Binding-site contacts:
Ligand atom O6 contacts residue MAN1 of chain 1.U at 3.6 Å.
Ligand atom C2 contacts residue SER14 of chain 1.B at 2.4 Å.
Ligand atom C5 contacts residue SER14 of chain 1.B at 2.9 Å.
Ligand atom O6 contacts residue THR5 of chain 1.B at 3.9 Å.
Ligand atom C6 contacts residue SER14 of chain 1.B at 4.2 Å.
Ligand atom O5 contacts residue SER14 of chain 1.B at 2.3 Å (h-bond).
Ligand atom O2 contacts residue ASN10 of chain 1.B at 3.6 Å.
Ligand atom C3 contacts residue MAN1 of chain 1.U at 4.4 Å.
Ligand atom C4 contacts residue SER14 of chain 1.B at 3.5 Å.
Ligand atom O6 contacts residue PHE6 of chain 1.B at 3.8 Å.
Ligand atom O4 contacts residue MAN1 of chain 1.U at 3.3 Å (h-bond).
Ligand atom O4 contacts residue SER14 of chain 1.B at 4.4 Å.
Ligand atom C4 contacts residue MAN1 of chain 1.U at 4.0 Å.
Ligand atom O3 contacts residue SER14 of chain 1.B at 4.2 Å.
Ligand atom C1 contacts residue ASN10 of chain 1.B at 3.7 Å.
Ligand atom C5 contacts residue MAN1 of chain 1.U at 3.7 Å.
Ligand atom O6 contacts residue SER14 of chain 1.B at 4.4 Å.
Ligand atom C6 contacts residue MAN1 of chain 1.U at 4.2 Å.
Ligand atom C2 contacts residue ASN10 of chain 1.B at 3.8 Å.
Ligand atom C1 contacts residue SER14 of chain 1.B at 1.4 Å.
Ligand atom C3 contacts residue SER14 of chain 1.B at 2.9 Å.
Ligand atom O2 contacts residue SER14 of chain 1.B at 3.6 Å.
Ligand atom O5 contacts residue PHE6 of chain 1.B at 4.2 Å.

Sequence of chain 1.B:
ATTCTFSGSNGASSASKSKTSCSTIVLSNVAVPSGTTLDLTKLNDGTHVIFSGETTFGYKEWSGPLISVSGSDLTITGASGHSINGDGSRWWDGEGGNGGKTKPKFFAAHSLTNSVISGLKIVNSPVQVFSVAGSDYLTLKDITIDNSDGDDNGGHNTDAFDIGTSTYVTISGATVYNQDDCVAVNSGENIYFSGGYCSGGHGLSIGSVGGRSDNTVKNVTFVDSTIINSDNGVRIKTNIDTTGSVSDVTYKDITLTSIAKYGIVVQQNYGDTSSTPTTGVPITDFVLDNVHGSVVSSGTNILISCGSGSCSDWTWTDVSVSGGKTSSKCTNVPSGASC

This small molecule binds to this protein.
Small molecule (SMILES): OC[C@H]1O[C@H](O)[C@@H](O)[C@@H](O)[C@@H]1O